Sequence of chain 1.B:
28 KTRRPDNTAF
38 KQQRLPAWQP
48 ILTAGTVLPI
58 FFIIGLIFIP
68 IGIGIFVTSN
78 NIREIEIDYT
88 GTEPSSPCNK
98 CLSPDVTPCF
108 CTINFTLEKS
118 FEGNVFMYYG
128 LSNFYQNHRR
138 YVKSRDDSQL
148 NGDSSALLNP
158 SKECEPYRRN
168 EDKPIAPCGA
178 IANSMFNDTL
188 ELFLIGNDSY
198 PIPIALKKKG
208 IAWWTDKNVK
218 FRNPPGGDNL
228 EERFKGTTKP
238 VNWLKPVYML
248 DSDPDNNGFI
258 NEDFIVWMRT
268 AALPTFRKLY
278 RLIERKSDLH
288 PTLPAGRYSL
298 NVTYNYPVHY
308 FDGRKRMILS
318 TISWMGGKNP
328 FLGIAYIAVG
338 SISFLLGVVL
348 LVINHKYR

Binding-site contacts:
Ligand atom O7 contacts residue ASN298 of chain 1.B at 4.4 Å.
Ligand atom C8 contacts residue PHE107 of chain 1.B at 4.3 Å (hydrophobic).
Ligand atom C5 contacts residue PHE107 of chain 1.B at 3.6 Å (hydrophobic).
Ligand atom O5 contacts residue PHE107 of chain 1.B at 4.1 Å.
Ligand atom C8 contacts residue ASN298 of chain 1.B at 3.8 Å.
Ligand atom C6 contacts residue THR300 of chain 1.B at 4.3 Å.
Ligand atom C2 contacts residue ASN298 of chain 1.B at 2.4 Å.
Ligand atom C1 contacts residue ASN298 of chain 1.B at 1.4 Å.
Ligand atom C7 contacts residue THR109 of chain 1.B at 4.3 Å.
Ligand atom C5 contacts residue ASN298 of chain 1.B at 3.7 Å.
Ligand atom C8 contacts residue THR109 of chain 1.B at 4.2 Å.
Ligand atom O7 contacts residue THR109 of chain 1.B at 4.0 Å.
Ligand atom C4 contacts residue ASN298 of chain 1.B at 4.2 Å.
Ligand atom O5 contacts residue ASN298 of chain 1.B at 2.4 Å (h-bond).
Ligand atom C6 contacts residue PHE107 of chain 1.B at 3.5 Å (hydrophobic).
Ligand atom N2 contacts residue ASN298 of chain 1.B at 2.9 Å (h-bond).
Ligand atom C3 contacts residue ASN298 of chain 1.B at 3.8 Å.
Ligand atom C7 contacts residue ASN298 of chain 1.B at 3.5 Å.

The protein below binds the small molecule below.
Small molecule (SMILES): CC(=O)N[C@@H]1[C@@H](O)[C@H](O)[C@@H](CO)O[C@H]1O